A small-molecule ligand and the protein it binds are described below.
Small molecule (SMILES): Cc1cc(N)nc(C[C@@H]2CNC[C@@H]2OCCNCCc2cccc(F)c2)c1

Sequence of chain 1.A:
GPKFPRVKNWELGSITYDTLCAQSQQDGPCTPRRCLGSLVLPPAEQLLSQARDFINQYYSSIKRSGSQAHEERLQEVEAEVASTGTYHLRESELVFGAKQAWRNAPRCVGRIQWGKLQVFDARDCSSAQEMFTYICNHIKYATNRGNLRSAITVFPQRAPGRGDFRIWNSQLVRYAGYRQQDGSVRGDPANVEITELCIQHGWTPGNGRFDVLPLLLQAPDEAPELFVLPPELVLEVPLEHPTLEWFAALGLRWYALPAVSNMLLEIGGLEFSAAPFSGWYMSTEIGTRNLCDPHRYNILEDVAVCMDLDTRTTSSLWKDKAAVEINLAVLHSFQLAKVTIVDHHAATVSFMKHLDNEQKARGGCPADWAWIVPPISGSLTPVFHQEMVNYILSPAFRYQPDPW

Sequence of chain 1.B:
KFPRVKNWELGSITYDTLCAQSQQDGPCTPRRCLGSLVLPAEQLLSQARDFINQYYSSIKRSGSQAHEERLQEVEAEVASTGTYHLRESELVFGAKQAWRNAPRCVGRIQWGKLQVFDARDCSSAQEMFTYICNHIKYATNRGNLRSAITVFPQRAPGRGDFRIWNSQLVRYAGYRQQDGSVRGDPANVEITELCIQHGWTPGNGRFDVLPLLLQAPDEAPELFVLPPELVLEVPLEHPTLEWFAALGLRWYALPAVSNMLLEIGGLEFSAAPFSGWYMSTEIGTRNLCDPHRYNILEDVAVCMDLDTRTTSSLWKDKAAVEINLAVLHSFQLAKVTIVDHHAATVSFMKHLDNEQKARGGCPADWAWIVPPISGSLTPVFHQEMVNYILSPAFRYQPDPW

Binding-site contacts:
Ligand atom F13 contacts residue SER318 of chain 1.A at 3.7 Å.
Ligand atom C14 contacts residue TRP320 of chain 1.A at 3.7 Å (hydrophobic).
Ligand atom C4A contacts residue TYR439 of chain 1.A at 3.5 Å (hydrophobic).
Ligand atom C2' contacts residue HEM1 of chain 1.C at 3.2 Å.
Ligand atom N2 contacts residue GLU325 of chain 1.A at 3.1 Å (salt-bridge).
Ligand atom C4' contacts residue GOL1 of chain 1.F at 3.4 Å.
Ligand atom C5' contacts residue GOL1 of chain 1.F at 3.3 Å.
Ligand atom O1 contacts residue HEM1 of chain 1.C at 3.3 Å (h-bond).
Ligand atom C14 contacts residue HEM1 of chain 1.C at 3.4 Å.
Ligand atom C1 contacts residue GLN211 of chain 1.A at 3.8 Å.
Ligand atom C1 contacts residue GLU325 of chain 1.A at 3.5 Å.
Ligand atom C4 contacts residue HEM1 of chain 1.C at 3.5 Å.
Ligand atom C8A contacts residue TYR439 of chain 1.A at 3.6 Å (hydrophobic).
Ligand atom C3 contacts residue GLU325 of chain 1.A at 3.1 Å.
Ligand atom C6A contacts residue HEM1 of chain 1.C at 3.5 Å.
Ligand atom C16 contacts residue HEM1 of chain 1.C at 3.7 Å.
Ligand atom C1 contacts residue HEM1 of chain 1.C at 3.8 Å.
Ligand atom C3' contacts residue HEM1 of chain 1.C at 3.8 Å.
Ligand atom C6A contacts residue TYR439 of chain 1.A at 3.7 Å (hydrophobic).
Ligand atom N6A contacts residue ARG147 of chain 1.A at 3.6 Å.
Ligand atom C5' contacts residue HEM1 of chain 1.C at 3.3 Å.
Ligand atom C15 contacts residue HEM1 of chain 1.C at 3.5 Å.
Ligand atom C5' contacts residue TRP411 of chain 1.A at 3.5 Å (hydrophobic).
Ligand atom N1A contacts residue HEM1 of chain 1.C at 2.6 Å (h-bond).
Ligand atom F13 contacts residue GLY319 of chain 1.A at 3.4 Å.
Ligand atom N6A contacts residue HEM1 of chain 1.C at 2.8 Å (h-bond).
Ligand atom N1' contacts residue H4B1 of chain 1.D at 2.9 Å (h-bond).
Ligand atom F13 contacts residue PRO298 of chain 1.A at 3.8 Å.
Ligand atom F13 contacts residue PHE317 of chain 1.A at 3.5 Å.
Ligand atom C7A contacts residue HEM1 of chain 1.C at 3.5 Å.
Ligand atom C2 contacts residue GLU325 of chain 1.A at 3.3 Å.
Ligand atom C15 contacts residue TRP320 of chain 1.A at 3.4 Å (hydrophobic).
Ligand atom F13 contacts residue HEM1 of chain 1.C at 3.6 Å.
Ligand atom N2 contacts residue HEM1 of chain 1.C at 3.3 Å (h-bond).
Ligand atom N1' contacts residue GOL1 of chain 1.F at 3.5 Å (h-bond).
Ligand atom C5' contacts residue H4B1 of chain 1.D at 3.6 Å.
Ligand atom C2A contacts residue HEM1 of chain 1.C at 3.5 Å.
Ligand atom C5A contacts residue TYR439 of chain 1.A at 3.5 Å (hydrophobic).
Ligand atom N1' contacts residue HEM1 of chain 1.C at 2.7 Å (h-bond).
Ligand atom C2 contacts residue GLN211 of chain 1.A at 3.4 Å.